Sequence of chain 1.A:
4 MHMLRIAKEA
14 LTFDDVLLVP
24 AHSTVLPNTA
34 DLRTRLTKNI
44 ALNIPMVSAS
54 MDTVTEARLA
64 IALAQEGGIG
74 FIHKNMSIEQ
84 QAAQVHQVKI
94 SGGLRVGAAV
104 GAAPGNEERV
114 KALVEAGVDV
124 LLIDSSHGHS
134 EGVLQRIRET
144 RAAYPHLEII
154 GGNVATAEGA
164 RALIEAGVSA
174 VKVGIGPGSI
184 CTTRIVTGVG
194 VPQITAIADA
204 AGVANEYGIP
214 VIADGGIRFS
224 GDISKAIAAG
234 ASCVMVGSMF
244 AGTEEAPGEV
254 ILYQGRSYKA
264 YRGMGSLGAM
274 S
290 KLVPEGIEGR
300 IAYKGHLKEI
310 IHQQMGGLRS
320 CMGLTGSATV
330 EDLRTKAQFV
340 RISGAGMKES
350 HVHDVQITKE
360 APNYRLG

This protein binds this small molecule.
Small molecule (SMILES): O=c1[nH]cnc2c1ncn2[C@@H]1O[C@H](COP(=O)(O)O)[C@@H](O)[C@H]1O

Binding-site contacts:
Ligand atom N7 contacts residue ILE183 of chain 1.A at 3.6 Å.
Ligand atom C6 contacts residue GLU294 of chain 1.A at 3.6 Å.
Ligand atom C2 contacts residue MOA1 of chain 1.D at 3.0 Å.
Ligand atom C3' contacts residue ASP217 of chain 1.A at 3.4 Å.
Ligand atom C5 contacts residue MET267 of chain 1.A at 3.6 Å (hydrophobic).
Ligand atom N1 contacts residue GLU294 of chain 1.A at 2.7 Å (salt-bridge).
Ligand atom C5' contacts residue TYR264 of chain 1.A at 3.6 Å (hydrophobic).
Ligand atom O2' contacts residue MOA1 of chain 1.D at 3.4 Å.
Ligand atom O2P contacts residue SER241 of chain 1.A at 2.9 Å (h-bond).
Ligand atom O1P contacts residue GLY240 of chain 1.A at 2.8 Å (h-bond).
Ligand atom C5 contacts residue ILE183 of chain 1.A at 3.4 Å (hydrophobic).
Ligand atom C4' contacts residue ASP217 of chain 1.A at 3.6 Å.
Ligand atom C4 contacts residue ILE183 of chain 1.A at 3.5 Å (hydrophobic).
Ligand atom O3P contacts residue SER182 of chain 1.A at 2.9 Å (h-bond).
Ligand atom O3P contacts residue GLY181 of chain 1.A at 3.4 Å.
Ligand atom N7 contacts residue GLY266 of chain 1.A at 3.4 Å.
Ligand atom O3' contacts residue MET238 of chain 1.A at 3.6 Å.
Ligand atom O1P contacts residue SER241 of chain 1.A at 3.4 Å (h-bond).
Ligand atom O6 contacts residue GLY268 of chain 1.A at 2.7 Å (h-bond).
Ligand atom O6 contacts residue GLY266 of chain 1.A at 3.2 Å.
Ligand atom C2' contacts residue ASP217 of chain 1.A at 3.6 Å.
Ligand atom O2P contacts residue SER182 of chain 1.A at 2.6 Å (h-bond).
Ligand atom O5' contacts residue GLY181 of chain 1.A at 3.4 Å.
Ligand atom C4 contacts residue MOA1 of chain 1.D at 3.5 Å.
Ligand atom O3P contacts residue GLY219 of chain 1.A at 2.8 Å (h-bond).
Ligand atom O6 contacts residue MET267 of chain 1.A at 3.3 Å (h-bond).
Ligand atom N3 contacts residue CYS184 of chain 1.A at 3.4 Å.
Ligand atom N7 contacts residue MET267 of chain 1.A at 2.8 Å (h-bond).
Ligand atom O6 contacts residue GLY295 of chain 1.A at 3.4 Å.
Ligand atom O3' contacts residue ALA52 of chain 1.A at 3.6 Å.
Ligand atom O2' contacts residue ASP217 of chain 1.A at 2.5 Å (salt-bridge).
Ligand atom N1 contacts residue MOA1 of chain 1.D at 3.0 Å (h-bond).
Ligand atom C2 contacts residue GLU294 of chain 1.A at 3.4 Å.
Ligand atom C6 contacts residue GLY268 of chain 1.A at 3.6 Å.
Ligand atom O2P contacts residue TYR264 of chain 1.A at 2.5 Å (h-bond).
Ligand atom C2 contacts residue CYS184 of chain 1.A at 3.0 Å (hydrophobic).
Ligand atom O5' contacts residue GLY218 of chain 1.A at 3.5 Å.
Ligand atom O3' contacts residue ASP217 of chain 1.A at 2.4 Å (salt-bridge).
Ligand atom N3 contacts residue MOA1 of chain 1.D at 3.3 Å.
Ligand atom C6 contacts residue MOA1 of chain 1.D at 3.6 Å.